Sequence of chain 1.A:
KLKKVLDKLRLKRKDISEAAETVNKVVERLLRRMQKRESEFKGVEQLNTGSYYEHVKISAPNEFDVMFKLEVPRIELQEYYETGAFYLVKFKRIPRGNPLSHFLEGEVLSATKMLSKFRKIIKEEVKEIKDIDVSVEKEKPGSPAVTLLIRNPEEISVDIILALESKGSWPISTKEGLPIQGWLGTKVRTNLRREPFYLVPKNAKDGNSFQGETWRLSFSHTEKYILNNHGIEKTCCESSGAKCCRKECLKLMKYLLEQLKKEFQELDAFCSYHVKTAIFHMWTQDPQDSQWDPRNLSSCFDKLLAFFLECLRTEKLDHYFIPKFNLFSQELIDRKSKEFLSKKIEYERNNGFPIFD

The small molecule below binds the protein below.
Small molecule (SMILES): Cc1nn(-c2nc3ccccc3[nH]2)c(O)c1[C@@H]1OC(=O)c2ccccc21

Binding-site contacts:
Ligand atom CAW contacts residue ARG216 of chain 1.A at 3.6 Å.
Ligand atom CAU contacts residue TYR273 of chain 1.A at 3.8 Å (hydrophobic).
Ligand atom NAL contacts residue ARG216 of chain 1.A at 4.0 Å.
Ligand atom NAL contacts residue LEU327 of chain 1.A at 4.1 Å.
Ligand atom OAC contacts residue ARG216 of chain 1.A at 4.1 Å.
Ligand atom CAA contacts residue CYS271 of chain 1.A at 3.8 Å (hydrophobic).
Ligand atom CAI contacts residue CYS271 of chain 1.A at 3.5 Å (hydrophobic).
Ligand atom CAF contacts residue ARG216 of chain 1.A at 3.7 Å.
Ligand atom CAK contacts residue LEU217 of chain 1.A at 3.6 Å (hydrophobic).
Ligand atom CAJ contacts residue ARG216 of chain 1.A at 3.5 Å.
Ligand atom CAV contacts residue CYS271 of chain 1.A at 3.5 Å (hydrophobic).
Ligand atom CAF contacts residue HIS319 of chain 1.A at 3.3 Å.
Ligand atom CAF contacts residue LEU217 of chain 1.A at 3.8 Å (hydrophobic).
Ligand atom CAG contacts residue ARG216 of chain 1.A at 3.7 Å.
Ligand atom NAN contacts residue ARG216 of chain 1.A at 3.5 Å (salt-bridge).
Ligand atom OAO contacts residue CYS271 of chain 1.A at 4.2 Å.
Ligand atom CAJ contacts residue ALA85 of chain 1.A at 4.3 Å (hydrophobic).
Ligand atom CAS contacts residue TYR273 of chain 1.A at 4.1 Å (hydrophobic).
Ligand atom CAU contacts residue ARG216 of chain 1.A at 3.9 Å.
Ligand atom CAW contacts residue HIS319 of chain 1.A at 4.2 Å.
Ligand atom CAJ contacts residue PHE325 of chain 1.A at 4.0 Å (hydrophobic).
Ligand atom CAX contacts residue TYR273 of chain 1.A at 3.9 Å (hydrophobic).
Ligand atom CAT contacts residue CYS271 of chain 1.A at 3.5 Å (hydrophobic).
Ligand atom OAC contacts residue TYR273 of chain 1.A at 4.1 Å.
Ligand atom CAK contacts residue HIS319 of chain 1.A at 3.6 Å.
Ligand atom CAJ contacts residue HIS319 of chain 1.A at 3.7 Å.
Ligand atom CAG contacts residue LEU217 of chain 1.A at 3.0 Å (hydrophobic).
Ligand atom NAN contacts residue TYR273 of chain 1.A at 3.7 Å.
Ligand atom CAK contacts residue ARG216 of chain 1.A at 3.5 Å.
Ligand atom CAY contacts residue CYS271 of chain 1.A at 3.0 Å (hydrophobic).
Ligand atom CAF contacts residue ALA85 of chain 1.A at 3.9 Å (hydrophobic).
Ligand atom CAE contacts residue CYS271 of chain 1.A at 4.3 Å (hydrophobic).
Ligand atom CAK contacts residue TYR273 of chain 1.A at 4.2 Å (hydrophobic).
Ligand atom NAZ contacts residue ARG216 of chain 1.A at 4.2 Å.
Ligand atom CAQ contacts residue CYS271 of chain 1.A at 3.8 Å (hydrophobic).
Ligand atom NAZ contacts residue TYR273 of chain 1.A at 4.0 Å.
Ligand atom CAG contacts residue HIS319 of chain 1.A at 3.1 Å.
Ligand atom CAA contacts residue HIS274 of chain 1.A at 3.8 Å.
Ligand atom CAX contacts residue HIS319 of chain 1.A at 4.2 Å.
Ligand atom CAX contacts residue ARG216 of chain 1.A at 3.4 Å.